Binding-site contacts:
Ligand atom CZ contacts residue LEU105 of chain 1.A at 3.5 Å (hydrophobic).
Ligand atom CD2 contacts residue HIS154 of chain 1.A at 3.5 Å.
Ligand atom CB contacts residue VAL59 of chain 1.A at 3.8 Å (hydrophobic).
Ligand atom O2 contacts residue GLN65 of chain 1.A at 2.8 Å (h-bond).
Ligand atom CE1 contacts residue GLY110 of chain 1.A at 3.6 Å.
Ligand atom N2 contacts residue GLN65 of chain 1.A at 3.3 Å (h-bond).
Ligand atom O2 contacts residue GLU155 of chain 1.A at 3.1 Å (salt-bridge).
Ligand atom O2 contacts residue NI1 of chain 1.B at 2.6 Å (h-bond).
Ligand atom OXT contacts residue SER57 of chain 1.A at 3.9 Å.
Ligand atom CE2 contacts residue HIS154 of chain 1.A at 3.8 Å.
Ligand atom OXT contacts residue VAL59 of chain 1.A at 2.8 Å (h-bond).
Ligand atom C1 contacts residue GLY60 of chain 1.A at 3.3 Å.
Ligand atom O1 contacts residue GLY110 of chain 1.A at 4.1 Å.
Ligand atom OXT contacts residue GLY58 of chain 1.A at 2.9 Å.
Ligand atom O1 contacts residue HIS154 of chain 1.A at 3.8 Å.
Ligand atom N2 contacts residue GLY60 of chain 1.A at 2.9 Å (h-bond).
Ligand atom N2 contacts residue HIS154 of chain 1.A at 3.8 Å.
Ligand atom CZ contacts residue GLY110 of chain 1.A at 3.8 Å.
Ligand atom N contacts residue GLY60 of chain 1.A at 3.1 Å (h-bond).
Ligand atom CE2 contacts residue GLU109 of chain 1.A at 3.5 Å.
Ligand atom C1 contacts residue LEU112 of chain 1.A at 4.1 Å (hydrophobic).
Ligand atom N contacts residue GLU155 of chain 1.A at 3.6 Å (salt-bridge).
Ligand atom O1 contacts residue LEU112 of chain 1.A at 3.0 Å (h-bond).
Ligand atom C1 contacts residue NI1 of chain 1.B at 3.6 Å.
Ligand atom O contacts residue SER57 of chain 1.A at 3.9 Å.
Ligand atom C1 contacts residue GLU155 of chain 1.A at 3.5 Å.
Ligand atom CG contacts residue GLY110 of chain 1.A at 4.1 Å.
Ligand atom CA contacts residue GLY110 of chain 1.A at 4.0 Å.
Ligand atom O1 contacts residue NI1 of chain 1.B at 2.9 Å (h-bond).
Ligand atom O1 contacts residue CYS111 of chain 1.A at 3.2 Å.
Ligand atom C contacts residue VAL59 of chain 1.A at 4.0 Å (hydrophobic).
Ligand atom C1 contacts residue HIS154 of chain 1.A at 3.9 Å.
Ligand atom CZ contacts residue GLU109 of chain 1.A at 3.4 Å.
Ligand atom N2 contacts residue NI1 of chain 1.B at 3.6 Å.
Ligand atom CE2 contacts residue LEU105 of chain 1.A at 4.0 Å (hydrophobic).
Ligand atom O2 contacts residue HIS158 of chain 1.A at 2.9 Å (h-bond).
Ligand atom O2 contacts residue HIS154 of chain 1.A at 3.3 Å (h-bond).
Ligand atom C contacts residue GLY58 of chain 1.A at 3.9 Å.
Ligand atom O1 contacts residue GLN65 of chain 1.A at 3.9 Å.
Ligand atom N2 contacts residue GLU155 of chain 1.A at 2.7 Å (salt-bridge).

Sequence of chain 1.A:
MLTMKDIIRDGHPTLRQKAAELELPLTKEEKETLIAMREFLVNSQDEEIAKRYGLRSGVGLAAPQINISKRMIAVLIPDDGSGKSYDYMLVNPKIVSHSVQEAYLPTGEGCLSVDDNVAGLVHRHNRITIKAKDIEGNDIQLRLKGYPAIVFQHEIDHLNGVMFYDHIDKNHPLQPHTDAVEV

This small molecule binds to this protein.
Small molecule (SMILES): O=C(NO)N[C@@H](Cc1ccccc1)C(=O)O